Sequence of chain 4.B:
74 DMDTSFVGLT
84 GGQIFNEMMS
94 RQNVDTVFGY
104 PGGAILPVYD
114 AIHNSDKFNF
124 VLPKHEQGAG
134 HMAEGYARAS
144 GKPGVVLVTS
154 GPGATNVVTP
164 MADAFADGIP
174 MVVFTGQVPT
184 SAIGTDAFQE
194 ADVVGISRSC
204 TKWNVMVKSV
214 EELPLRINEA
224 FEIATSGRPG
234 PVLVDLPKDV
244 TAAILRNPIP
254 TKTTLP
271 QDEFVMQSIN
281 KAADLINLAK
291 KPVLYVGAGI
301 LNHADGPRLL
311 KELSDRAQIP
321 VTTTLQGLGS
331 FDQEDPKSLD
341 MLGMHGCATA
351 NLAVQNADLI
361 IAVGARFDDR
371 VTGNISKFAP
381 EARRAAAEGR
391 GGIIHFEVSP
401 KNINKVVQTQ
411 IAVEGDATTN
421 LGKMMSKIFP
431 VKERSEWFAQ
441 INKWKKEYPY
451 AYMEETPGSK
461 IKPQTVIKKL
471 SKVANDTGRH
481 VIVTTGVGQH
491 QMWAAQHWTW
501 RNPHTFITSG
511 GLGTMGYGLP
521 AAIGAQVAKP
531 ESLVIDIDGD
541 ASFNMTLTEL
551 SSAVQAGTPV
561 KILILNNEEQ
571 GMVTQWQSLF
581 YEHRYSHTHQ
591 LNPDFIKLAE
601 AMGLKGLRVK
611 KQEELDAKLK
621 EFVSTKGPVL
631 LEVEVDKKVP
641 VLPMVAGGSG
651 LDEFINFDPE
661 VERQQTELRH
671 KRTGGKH

A small-molecule ligand and the protein it binds are described below.
Small molecule (SMILES): CCN(C)Cc1cnc(C)nc1N

Binding-site contacts:
Ligand atom C6' contacts residue TYR103 of chain 4.B at 3.8 Å (hydrophobic).
Ligand atom CM2 contacts residue PRO155 of chain 4.B at 3.9 Å (hydrophobic).
Ligand atom C6' contacts residue GLU129 of chain 4.B at 3.1 Å.
Ligand atom N3' contacts residue PRO155 of chain 4.B at 3.5 Å.
Ligand atom C2 contacts residue P231 of chain 4.H at 3.5 Å.
Ligand atom CM2 contacts residue ASN159 of chain 4.B at 3.1 Å.
Ligand atom N1' contacts residue GLU129 of chain 4.B at 2.6 Å (salt-bridge).
Ligand atom C2 contacts residue MET515 of chain 4.A at 3.4 Å (hydrophobic).
Ligand atom C2' contacts residue GLU129 of chain 4.B at 3.8 Å.
Ligand atom C5' contacts residue MET515 of chain 4.A at 3.6 Å (hydrophobic).
Ligand atom N4' contacts residue PRO155 of chain 4.B at 4.0 Å.
Ligand atom C7' contacts residue THR152 of chain 4.B at 3.9 Å.
Ligand atom C2' contacts residue MET515 of chain 4.A at 3.9 Å (hydrophobic).
Ligand atom C6' contacts residue PRO104 of chain 4.B at 3.9 Å (hydrophobic).
Ligand atom C7' contacts residue PRO104 of chain 4.B at 3.8 Å (hydrophobic).
Ligand atom N3' contacts residue GLY513 of chain 4.A at 3.5 Å (h-bond).
Ligand atom C6' contacts residue MET515 of chain 4.A at 3.9 Å (hydrophobic).
Ligand atom CM4 contacts residue P231 of chain 4.H at 3.4 Å.
Ligand atom CM4 contacts residue VAL487 of chain 4.A at 3.9 Å (hydrophobic).
Ligand atom C4' contacts residue MET515 of chain 4.A at 3.6 Å (hydrophobic).
Ligand atom N1' contacts residue MET545 of chain 4.A at 3.4 Å.
Ligand atom N3 contacts residue MET515 of chain 4.A at 3.9 Å.
Ligand atom C4' contacts residue GLN192 of chain 4.B at 4.0 Å.
Ligand atom C7' contacts residue GLY105 of chain 4.B at 3.6 Å.
Ligand atom C4' contacts residue GLY513 of chain 4.A at 3.6 Å.
Ligand atom CM2 contacts residue MET545 of chain 4.A at 3.7 Å (hydrophobic).
Ligand atom N4' contacts residue GLN192 of chain 4.B at 3.1 Å (h-bond).
Ligand atom N4' contacts residue MET515 of chain 4.A at 3.7 Å.
Ligand atom C4 contacts residue GLN192 of chain 4.B at 3.7 Å.
Ligand atom C2' contacts residue MET545 of chain 4.A at 3.8 Å (hydrophobic).
Ligand atom CM2 contacts residue MET515 of chain 4.A at 3.8 Å (hydrophobic).
Ligand atom C4 contacts residue P231 of chain 4.H at 3.9 Å.
Ligand atom C6' contacts residue THR152 of chain 4.B at 4.0 Å.
Ligand atom C4' contacts residue PRO155 of chain 4.B at 3.8 Å (hydrophobic).
Ligand atom N4' contacts residue GLY513 of chain 4.A at 2.6 Å (h-bond).
Ligand atom C2' contacts residue PRO155 of chain 4.B at 4.0 Å (hydrophobic).
Ligand atom C5' contacts residue THR152 of chain 4.B at 4.0 Å.
Ligand atom N3' contacts residue MET515 of chain 4.A at 3.2 Å (h-bond).
Ligand atom C2 contacts residue VAL573 of chain 4.A at 3.3 Å (hydrophobic).
Ligand atom CM2 contacts residue GLU129 of chain 4.B at 3.7 Å.

Sequence of chain 4.A:
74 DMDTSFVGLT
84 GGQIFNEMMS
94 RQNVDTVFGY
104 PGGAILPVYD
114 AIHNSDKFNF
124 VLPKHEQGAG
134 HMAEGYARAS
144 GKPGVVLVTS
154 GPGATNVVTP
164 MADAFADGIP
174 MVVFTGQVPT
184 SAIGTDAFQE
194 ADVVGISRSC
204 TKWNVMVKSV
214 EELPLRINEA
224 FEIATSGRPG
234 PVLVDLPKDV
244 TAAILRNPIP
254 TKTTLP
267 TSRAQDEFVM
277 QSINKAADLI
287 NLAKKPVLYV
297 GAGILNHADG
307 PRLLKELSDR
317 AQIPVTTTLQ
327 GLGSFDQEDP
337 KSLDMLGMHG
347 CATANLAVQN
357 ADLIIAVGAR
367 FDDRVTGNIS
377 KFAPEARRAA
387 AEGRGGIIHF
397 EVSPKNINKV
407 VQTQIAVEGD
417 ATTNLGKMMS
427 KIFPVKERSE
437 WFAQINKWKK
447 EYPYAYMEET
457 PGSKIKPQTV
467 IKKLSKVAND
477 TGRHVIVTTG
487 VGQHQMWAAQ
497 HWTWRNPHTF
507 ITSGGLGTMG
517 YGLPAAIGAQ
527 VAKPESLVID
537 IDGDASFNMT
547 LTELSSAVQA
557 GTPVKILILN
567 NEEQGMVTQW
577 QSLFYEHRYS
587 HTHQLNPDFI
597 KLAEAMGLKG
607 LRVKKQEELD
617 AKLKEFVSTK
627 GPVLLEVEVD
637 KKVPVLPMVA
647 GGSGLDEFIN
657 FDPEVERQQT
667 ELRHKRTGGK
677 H